This small molecule binds to this protein.
Small molecule (SMILES): NCCn1nc(-c2ccnc(-c3cnc4ccccc4c3)c2)cc1C(=O)O

Sequence of chain 1.A:
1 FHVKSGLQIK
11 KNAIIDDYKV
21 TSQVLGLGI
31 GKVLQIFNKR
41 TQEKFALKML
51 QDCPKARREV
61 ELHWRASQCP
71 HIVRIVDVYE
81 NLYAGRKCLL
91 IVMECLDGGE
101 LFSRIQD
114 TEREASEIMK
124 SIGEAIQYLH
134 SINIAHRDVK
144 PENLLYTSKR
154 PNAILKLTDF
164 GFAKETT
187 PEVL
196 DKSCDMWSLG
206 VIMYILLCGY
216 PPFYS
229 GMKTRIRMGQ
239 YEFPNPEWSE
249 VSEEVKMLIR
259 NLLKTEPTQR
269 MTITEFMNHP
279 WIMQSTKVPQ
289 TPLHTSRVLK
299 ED

Binding-site contacts:
Ligand atom C13 contacts residue LEU96 of chain 1.A at 3.9 Å (hydrophobic).
Ligand atom C6 contacts residue LEU96 of chain 1.A at 3.5 Å (hydrophobic).
Ligand atom N12 contacts residue LEU96 of chain 1.A at 3.3 Å (h-bond).
Ligand atom N10 contacts residue CYS95 of chain 1.A at 3.8 Å.
Ligand atom C3 contacts residue GLY99 of chain 1.A at 3.8 Å.
Ligand atom C7 contacts residue LEU148 of chain 1.A at 3.6 Å (hydrophobic).
Ligand atom C2 contacts residue GLY99 of chain 1.A at 4.0 Å.
Ligand atom O25 contacts residue ASP162 of chain 1.A at 3.5 Å.
Ligand atom C11 contacts residue LEU148 of chain 1.A at 3.8 Å (hydrophobic).
Ligand atom C13 contacts residue ALA46 of chain 1.A at 3.6 Å (hydrophobic).
Ligand atom C13 contacts residue GLU94 of chain 1.A at 3.5 Å.
Ligand atom C9 contacts residue LEU96 of chain 1.A at 3.0 Å (hydrophobic).
Ligand atom C1 contacts residue ASP97 of chain 1.A at 3.8 Å.
Ligand atom N12 contacts residue GLU94 of chain 1.A at 3.9 Å.
Ligand atom C9 contacts residue CYS95 of chain 1.A at 3.6 Å (hydrophobic).
Ligand atom C16 contacts residue LEU25 of chain 1.A at 3.8 Å (hydrophobic).
Ligand atom C14 contacts residue MET93 of chain 1.A at 3.8 Å (hydrophobic).
Ligand atom C7 contacts residue LEU25 of chain 1.A at 3.4 Å (hydrophobic).
Ligand atom C22 contacts residue ASP162 of chain 1.A at 3.8 Å.
Ligand atom C8 contacts residue LEU96 of chain 1.A at 3.2 Å (hydrophobic).
Ligand atom C8 contacts residue LEU25 of chain 1.A at 3.7 Å (hydrophobic).
Ligand atom C23 contacts residue GLU145 of chain 1.A at 3.7 Å.
Ligand atom C5 contacts residue LEU96 of chain 1.A at 3.3 Å (hydrophobic).
Ligand atom O25 contacts residue LYS48 of chain 1.A at 2.5 Å (salt-bridge).
Ligand atom N26 contacts residue THR161 of chain 1.A at 3.7 Å.
Ligand atom C9 contacts residue LEU25 of chain 1.A at 3.7 Å (hydrophobic).
Ligand atom C6 contacts residue LEU25 of chain 1.A at 3.8 Å (hydrophobic).
Ligand atom O27 contacts residue LYS48 of chain 1.A at 3.1 Å (salt-bridge).
Ligand atom C23 contacts residue ASN146 of chain 1.A at 3.9 Å.
Ligand atom N10 contacts residue LEU25 of chain 1.A at 3.6 Å.
Ligand atom N26 contacts residue ASN146 of chain 1.A at 3.0 Å (h-bond).
Ligand atom N10 contacts residue LEU96 of chain 1.A at 3.1 Å (h-bond).
Ligand atom N12 contacts residue ALA46 of chain 1.A at 3.9 Å.
Ligand atom C7 contacts residue LEU96 of chain 1.A at 3.4 Å (hydrophobic).
Ligand atom N26 contacts residue GLU145 of chain 1.A at 2.7 Å (salt-bridge).
Ligand atom C21 contacts residue VAL33 of chain 1.A at 4.0 Å (hydrophobic).
Ligand atom C16 contacts residue LEU148 of chain 1.A at 3.6 Å (hydrophobic).
Ligand atom O27 contacts residue ASP162 of chain 1.A at 3.1 Å.
Ligand atom C22 contacts residue LYS48 of chain 1.A at 3.2 Å.
Ligand atom C4 contacts residue ASP97 of chain 1.A at 3.7 Å.